Binding-site contacts:
Ligand atom CAH contacts residue ILE28 of chain 1.A at 4.0 Å (hydrophobic).
Ligand atom CAO contacts residue PHE90 of chain 1.A at 4.0 Å (hydrophobic).
Ligand atom NAU contacts residue PRO34 of chain 1.A at 3.7 Å.
Ligand atom CAL contacts residue TYR83 of chain 1.A at 3.9 Å (hydrophobic).
Ligand atom CBA contacts residue VAL33 of chain 1.A at 4.0 Å (hydrophobic).
Ligand atom CAG contacts residue PHE90 of chain 1.A at 3.8 Å (hydrophobic).
Ligand atom CAB contacts residue PHE90 of chain 1.A at 3.8 Å (hydrophobic).
Ligand atom O contacts residue GLU37 of chain 1.A at 3.7 Å.
Ligand atom CAX contacts residue PHE90 of chain 1.A at 3.9 Å (hydrophobic).
Ligand atom CAB contacts residue ILE28 of chain 1.A at 3.6 Å (hydrophobic).
Ligand atom CAL contacts residue VAL38 of chain 1.A at 3.9 Å (hydrophobic).
Ligand atom CA contacts residue GLU37 of chain 1.A at 4.0 Å.
Ligand atom OAF contacts residue CYS80 of chain 1.A at 3.5 Å (h-bond).
Ligand atom OAE contacts residue TYR83 of chain 1.A at 3.4 Å.
Ligand atom CAO contacts residue ILE28 of chain 1.A at 4.0 Å (hydrophobic).
Ligand atom OAF contacts residue ASN84 of chain 1.A at 3.4 Å (h-bond).
Ligand atom CAA contacts residue ASN84 of chain 1.A at 3.7 Å.
Ligand atom NBG contacts residue PHE90 of chain 1.A at 4.0 Å.
Ligand atom NBF contacts residue PHE90 of chain 1.A at 4.0 Å.
Ligand atom CBB contacts residue PHE90 of chain 1.A at 3.5 Å (hydrophobic).
Ligand atom CAB contacts residue PHE29 of chain 1.A at 3.5 Å (hydrophobic).
Ligand atom CAM contacts residue PHE29 of chain 1.A at 3.8 Å (hydrophobic).
Ligand atom CAY contacts residue VAL33 of chain 1.A at 3.8 Å (hydrophobic).
Ligand atom CAZ contacts residue VAL33 of chain 1.A at 3.6 Å (hydrophobic).
Ligand atom C contacts residue PRO34 of chain 1.A at 3.7 Å (hydrophobic).
Ligand atom NBF contacts residue VAL33 of chain 1.A at 3.7 Å.
Ligand atom CAW contacts residue PRO34 of chain 1.A at 3.8 Å (hydrophobic).
Ligand atom CAL contacts residue VAL33 of chain 1.A at 3.9 Å (hydrophobic).
Ligand atom CAZ contacts residue ASN84 of chain 1.A at 3.8 Å.
Ligand atom O contacts residue PRO34 of chain 1.A at 3.9 Å.
Ligand atom CAM contacts residue ILE28 of chain 1.A at 3.4 Å (hydrophobic).
Ligand atom CAN contacts residue PRO34 of chain 1.A at 4.0 Å (hydrophobic).
Ligand atom CAY contacts residue ASN84 of chain 1.A at 3.6 Å.
Ligand atom CAA contacts residue TYR83 of chain 1.A at 3.7 Å (hydrophobic).
Ligand atom OAE contacts residue TYR41 of chain 1.A at 3.6 Å.
Ligand atom NBG contacts residue VAL33 of chain 1.A at 3.7 Å.
Ligand atom OAE contacts residue ASN84 of chain 1.A at 3.0 Å (h-bond).
Ligand atom CBA contacts residue PHE90 of chain 1.A at 3.5 Å (hydrophobic).
Ligand atom CBB contacts residue VAL33 of chain 1.A at 4.0 Å (hydrophobic).
Ligand atom CAH contacts residue PHE90 of chain 1.A at 3.7 Å (hydrophobic).

Sequence of chain 1.A:
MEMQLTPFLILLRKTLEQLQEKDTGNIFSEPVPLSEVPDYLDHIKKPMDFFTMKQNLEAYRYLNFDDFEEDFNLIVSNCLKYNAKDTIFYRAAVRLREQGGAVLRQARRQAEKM

A small-molecule ligand and the protein it binds are described below.
Small molecule (SMILES): CCn1c(=O)c(=O)n(CC)c2cc(N3CCCCC3)c(NC(=O)CN3CCN(C)CC3)cc21